Sequence of chain 1.D:
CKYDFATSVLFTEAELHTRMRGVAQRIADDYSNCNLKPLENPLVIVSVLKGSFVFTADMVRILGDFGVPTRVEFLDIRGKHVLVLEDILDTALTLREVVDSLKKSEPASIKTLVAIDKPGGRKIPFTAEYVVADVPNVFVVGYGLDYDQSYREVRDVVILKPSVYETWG

A protein and the small-molecule ligand that binds it are described below.
Small molecule (SMILES): O=c1nc[nH]c2c1ncn2CCCCCP(=O)(O)O

Binding-site contacts:
Ligand atom C09 contacts residue ASP123 of chain 1.D at 4.0 Å.
Ligand atom P16 contacts residue THR124 of chain 1.D at 3.2 Å.
Ligand atom C04 contacts residue LEU178 of chain 1.D at 4.1 Å (hydrophobic).
Ligand atom O18 contacts residue LEU122 of chain 1.D at 3.8 Å.
Ligand atom N03 contacts residue PHE172 of chain 1.D at 3.4 Å.
Ligand atom O01 contacts residue ILE121 of chain 1.D at 3.8 Å.
Ligand atom O01 contacts residue PHE172 of chain 1.D at 3.3 Å.
Ligand atom C04 contacts residue PHE172 of chain 1.D at 3.6 Å (hydrophobic).
Ligand atom C02 contacts residue VAL173 of chain 1.D at 3.5 Å (hydrophobic).
Ligand atom P16 contacts residue ASP123 of chain 1.D at 3.8 Å.
Ligand atom O18 contacts residue ASP123 of chain 1.D at 2.8 Å (salt-bridge).
Ligand atom O19 contacts residue LEU126 of chain 1.D at 4.0 Å.
Ligand atom C06 contacts residue ILE121 of chain 1.D at 4.0 Å (hydrophobic).
Ligand atom N08 contacts residue LYS151 of chain 1.D at 3.5 Å (salt-bridge).
Ligand atom N05 contacts residue PHE172 of chain 1.D at 3.9 Å.
Ligand atom O19 contacts residue ALA125 of chain 1.D at 4.2 Å.
Ligand atom O18 contacts residue ALA125 of chain 1.D at 3.1 Å (h-bond).
Ligand atom C02 contacts residue ILE121 of chain 1.D at 3.6 Å (hydrophobic).
Ligand atom O19 contacts residue THR124 of chain 1.D at 2.9 Å (h-bond).
Ligand atom N03 contacts residue ILE121 of chain 1.D at 4.2 Å.
Ligand atom C06 contacts residue PHE172 of chain 1.D at 4.0 Å (hydrophobic).
Ligand atom C07 contacts residue PHE172 of chain 1.D at 3.8 Å (hydrophobic).
Ligand atom C04 contacts residue ASP179 of chain 1.D at 3.7 Å.
Ligand atom O18 contacts residue THR124 of chain 1.D at 3.0 Å (h-bond).
Ligand atom O01 contacts residue VAL171 of chain 1.D at 3.5 Å (h-bond).
Ligand atom C07 contacts residue LYS151 of chain 1.D at 4.0 Å.
Ligand atom O17 contacts residue THR124 of chain 1.D at 2.7 Å (h-bond).
Ligand atom N03 contacts residue VAL173 of chain 1.D at 2.4 Å (h-bond).
Ligand atom C07 contacts residue ILE121 of chain 1.D at 3.5 Å (hydrophobic).
Ligand atom O19 contacts residue THR127 of chain 1.D at 3.4 Å (h-bond).
Ligand atom O17 contacts residue ASP123 of chain 1.D at 3.2 Å.
Ligand atom O01 contacts residue LYS151 of chain 1.D at 2.8 Å (salt-bridge).
Ligand atom C04 contacts residue VAL173 of chain 1.D at 3.1 Å (hydrophobic).
Ligand atom C02 contacts residue LYS151 of chain 1.D at 3.8 Å.
Ligand atom C12 contacts residue ILE121 of chain 1.D at 3.9 Å (hydrophobic).
Ligand atom O01 contacts residue VAL173 of chain 1.D at 3.0 Å (h-bond).
Ligand atom N08 contacts residue ILE121 of chain 1.D at 3.6 Å.
Ligand atom P16 contacts residue ALA125 of chain 1.D at 4.1 Å.
Ligand atom C15 contacts residue ILE121 of chain 1.D at 4.0 Å (hydrophobic).
Ligand atom C02 contacts residue PHE172 of chain 1.D at 3.4 Å (hydrophobic).